Binding-site contacts:
Ligand atom C12 contacts residue ALA158 of chain 1.B at 3.8 Å (hydrophobic).
Ligand atom O01 contacts residue THR62 of chain 1.B at 2.6 Å (h-bond).
Ligand atom O02 contacts residue SER95 of chain 1.B at 2.8 Å (h-bond).
Ligand atom C16 contacts residue LEU28 of chain 1.B at 3.6 Å (hydrophobic).
Ligand atom C14 contacts residue ILE233 of chain 1.B at 3.8 Å (hydrophobic).
Ligand atom C07 contacts residue VAL267 of chain 1.B at 3.8 Å (hydrophobic).
Ligand atom C15 contacts residue SER95 of chain 1.B at 3.7 Å.
Ligand atom C14 contacts residue GLY279 of chain 1.B at 3.5 Å.
Ligand atom C10 contacts residue PHE263 of chain 1.B at 3.8 Å (hydrophobic).
Ligand atom C03 contacts residue HIS270 of chain 1.B at 3.6 Å.
Ligand atom C15 contacts residue ILE94 of chain 1.B at 3.5 Å (hydrophobic).
Ligand atom C16 contacts residue VAL266 of chain 1.B at 3.8 Å (hydrophobic).
Ligand atom C11 contacts residue PHE263 of chain 1.B at 3.9 Å (hydrophobic).
Ligand atom C01 contacts residue VAL266 of chain 1.B at 3.9 Å (hydrophobic).
Ligand atom O01 contacts residue SER63 of chain 1.B at 3.4 Å (h-bond).
Ligand atom C09 contacts residue PHE263 of chain 1.B at 3.8 Å (hydrophobic).
Ligand atom C14 contacts residue ALA158 of chain 1.B at 3.8 Å (hydrophobic).
Ligand atom C14 contacts residue GLY277 of chain 1.B at 3.9 Å.
Ligand atom C17 contacts residue THR62 of chain 1.B at 3.4 Å.
Ligand atom C04 contacts residue ARG173 of chain 1.B at 3.9 Å.
Ligand atom C14 contacts residue ILE124 of chain 1.B at 3.9 Å (hydrophobic).
Ligand atom C15 contacts residue HIS270 of chain 1.B at 3.8 Å.
Ligand atom O01 contacts residue GLN64 of chain 1.B at 3.9 Å.
Ligand atom C13 contacts residue LEU160 of chain 1.B at 3.9 Å (hydrophobic).
Ligand atom C02 contacts residue ILE94 of chain 1.B at 3.9 Å (hydrophobic).
Ligand atom C01 contacts residue HIS270 of chain 1.B at 3.5 Å.
Ligand atom C08 contacts residue ALA121 of chain 1.B at 3.7 Å (hydrophobic).
Ligand atom C08 contacts residue PHE193 of chain 1.B at 3.7 Å (hydrophobic).
Ligand atom C05 contacts residue ILE198 of chain 1.B at 3.8 Å (hydrophobic).
Ligand atom C06 contacts residue VAL267 of chain 1.B at 3.9 Å (hydrophobic).
Ligand atom C02 contacts residue HIS270 of chain 1.B at 3.6 Å.
Ligand atom C09 contacts residue PHE193 of chain 1.B at 3.7 Å (hydrophobic).
Ligand atom C12 contacts residue ILE124 of chain 1.B at 3.9 Å (hydrophobic).
Ligand atom C13 contacts residue ALA158 of chain 1.B at 3.7 Å (hydrophobic).
Ligand atom C17 contacts residue SER95 of chain 1.B at 3.8 Å.
Ligand atom C14 contacts residue LEU278 of chain 1.B at 3.9 Å (hydrophobic).
Ligand atom O02 contacts residue GLN64 of chain 1.B at 3.7 Å.
Ligand atom C04 contacts residue ILE94 of chain 1.B at 3.9 Å (hydrophobic).
Ligand atom C04 contacts residue HIS270 of chain 1.B at 3.8 Å.
Ligand atom C16 contacts residue THR62 of chain 1.B at 3.4 Å.

Sequence of chain 1.B:
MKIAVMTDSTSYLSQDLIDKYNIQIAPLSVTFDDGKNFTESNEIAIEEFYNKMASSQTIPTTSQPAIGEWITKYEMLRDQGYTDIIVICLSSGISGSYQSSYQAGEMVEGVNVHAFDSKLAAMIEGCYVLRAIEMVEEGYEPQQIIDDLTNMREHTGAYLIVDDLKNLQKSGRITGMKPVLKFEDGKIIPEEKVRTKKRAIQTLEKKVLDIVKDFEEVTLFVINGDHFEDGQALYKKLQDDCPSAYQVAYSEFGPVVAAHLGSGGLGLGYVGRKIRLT

This protein binds this small molecule.
Small molecule (SMILES): CC[C@H](C)CCCCCCCCCCCCC(=O)O